Sequence of chain 1.C:
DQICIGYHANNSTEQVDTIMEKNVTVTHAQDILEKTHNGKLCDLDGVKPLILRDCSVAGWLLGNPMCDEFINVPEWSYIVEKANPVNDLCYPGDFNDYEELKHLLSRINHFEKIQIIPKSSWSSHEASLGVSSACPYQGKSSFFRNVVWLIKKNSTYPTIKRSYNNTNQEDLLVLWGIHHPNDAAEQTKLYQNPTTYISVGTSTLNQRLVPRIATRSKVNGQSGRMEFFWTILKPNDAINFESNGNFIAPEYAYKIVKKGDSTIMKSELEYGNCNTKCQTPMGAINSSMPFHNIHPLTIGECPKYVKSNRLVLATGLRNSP

This small molecule binds to this protein.
Small molecule (SMILES): CC(=O)N[C@@H]1[C@@H](O)[C@H](O)[C@@H](CO)O[C@H]1O

Binding-site contacts:
Ligand atom N2 contacts residue ASN39 of chain 1.C at 2.8 Å (h-bond).
Ligand atom C6 contacts residue GLN31 of chain 1.C at 4.4 Å.
Ligand atom O7 contacts residue ASN39 of chain 1.C at 3.1 Å (h-bond).
Ligand atom C3 contacts residue ASN39 of chain 1.C at 3.7 Å.
Ligand atom O5 contacts residue GLN31 of chain 1.C at 3.4 Å (h-bond).
Ligand atom C1 contacts residue GLN31 of chain 1.C at 4.1 Å.
Ligand atom C5 contacts residue ASN39 of chain 1.C at 3.7 Å.
Ligand atom C7 contacts residue ASN39 of chain 1.C at 3.4 Å.
Ligand atom C8 contacts residue LYS38 of chain 1.C at 4.2 Å.
Ligand atom O5 contacts residue ASN39 of chain 1.C at 2.4 Å (h-bond).
Ligand atom C1 contacts residue ASN39 of chain 1.C at 1.5 Å.
Ligand atom C2 contacts residue ASN39 of chain 1.C at 2.3 Å.
Ligand atom O6 contacts residue GLN31 of chain 1.C at 3.9 Å.
Ligand atom C4 contacts residue ASN39 of chain 1.C at 4.1 Å.
Ligand atom C5 contacts residue GLN31 of chain 1.C at 4.4 Å.